A small-molecule ligand and the protein it binds are described below.
Small molecule (SMILES): Nc1ncnc2c1ncn2[C@@H]1O[C@H](CO[P](=O)(O)O[P](=O)(O)OC[C@H]2OC[C@H](O)[C@@H]2O)[C@@H](O)[C@H]1OP(=O)(O)O

Binding-site contacts:
Ligand atom O1A contacts residue VAL200 of chain 1.B at 3.6 Å.
Ligand atom N6A contacts residue ALA221 of chain 1.B at 3.6 Å.
Ligand atom O1N contacts residue VAL200 of chain 1.B at 2.6 Å (h-bond).
Ligand atom O4D contacts residue ARG238 of chain 1.B at 3.3 Å (salt-bridge).
Ligand atom N6A contacts residue ASN248 of chain 1.B at 2.8 Å (h-bond).
Ligand atom O1X contacts residue SER239 of chain 1.B at 3.4 Å.
Ligand atom PA contacts residue ARG238 of chain 1.B at 3.6 Å.
Ligand atom N6A contacts residue SER247 of chain 1.B at 3.2 Å (h-bond).
Ligand atom C8A contacts residue LEU198 of chain 1.B at 3.6 Å (hydrophobic).
Ligand atom C3D contacts residue ILE236 of chain 1.B at 3.7 Å (hydrophobic).
Ligand atom C4B contacts residue GLY201 of chain 1.B at 3.5 Å.
Ligand atom O1A contacts residue ARG274 of chain 1.B at 3.1 Å (salt-bridge).
Ligand atom C2A contacts residue ARG244 of chain 1.B at 3.6 Å.
Ligand atom O1A contacts residue ARG238 of chain 1.B at 3.1 Å (salt-bridge).
Ligand atom O2N contacts residue PRO197 of chain 1.B at 3.2 Å.
Ligand atom O5D contacts residue ARG274 of chain 1.B at 3.4 Å (salt-bridge).
Ligand atom O3X contacts residue SER239 of chain 1.B at 2.5 Å (h-bond).
Ligand atom O2A contacts residue ARG238 of chain 1.B at 2.7 Å (salt-bridge).
Ligand atom O1N contacts residue GLY199 of chain 1.B at 3.5 Å (h-bond).
Ligand atom C8A contacts residue ARG238 of chain 1.B at 3.4 Å.
Ligand atom O3X contacts residue ARG244 of chain 1.B at 2.8 Å (salt-bridge).
Ligand atom C4B contacts residue VAL200 of chain 1.B at 3.7 Å (hydrophobic).
Ligand atom N1A contacts residue ARG244 of chain 1.B at 3.6 Å.
Ligand atom O2X contacts residue ARG244 of chain 1.B at 2.7 Å (salt-bridge).
Ligand atom N7A contacts residue ASN248 of chain 1.B at 3.2 Å (h-bond).
Ligand atom C5B contacts residue GLY201 of chain 1.B at 3.1 Å.
Ligand atom P2B contacts residue SER239 of chain 1.B at 3.5 Å.
Ligand atom N7A contacts residue LEU198 of chain 1.B at 3.6 Å.
Ligand atom C5B contacts residue VAL200 of chain 1.B at 3.0 Å (hydrophobic).
Ligand atom C5D contacts residue ARG238 of chain 1.B at 3.6 Å.
Ligand atom O4B contacts residue GLY201 of chain 1.B at 3.6 Å.
Ligand atom O1X contacts residue ALA240 of chain 1.B at 2.9 Å (h-bond).
Ligand atom O3D contacts residue GLY196 of chain 1.B at 2.9 Å (h-bond).
Ligand atom O1N contacts residue ARG274 of chain 1.B at 2.9 Å (salt-bridge).
Ligand atom O3D contacts residue TYR195 of chain 1.B at 3.5 Å.
Ligand atom O3D contacts residue ILE236 of chain 1.B at 2.6 Å (h-bond).
Ligand atom O5D contacts residue GLY196 of chain 1.B at 3.3 Å.
Ligand atom O2N contacts residue LEU198 of chain 1.B at 2.9 Å (h-bond).
Ligand atom N3A contacts residue LEU204 of chain 1.B at 3.4 Å.
Ligand atom O2N contacts residue GLY196 of chain 1.B at 3.5 Å.

Sequence of chain 1.B:
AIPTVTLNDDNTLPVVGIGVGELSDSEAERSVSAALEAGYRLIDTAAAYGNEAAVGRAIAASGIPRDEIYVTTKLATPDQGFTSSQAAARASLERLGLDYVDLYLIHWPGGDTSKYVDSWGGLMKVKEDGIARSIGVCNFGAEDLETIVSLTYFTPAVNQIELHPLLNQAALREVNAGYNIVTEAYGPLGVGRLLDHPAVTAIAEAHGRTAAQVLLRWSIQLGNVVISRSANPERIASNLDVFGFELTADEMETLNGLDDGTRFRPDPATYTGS